A small-molecule ligand and the protein it binds are described below.
Small molecule (SMILES): c1ccc(CN[C@H]2CCNC2)cc1

Sequence of chain 1.A:
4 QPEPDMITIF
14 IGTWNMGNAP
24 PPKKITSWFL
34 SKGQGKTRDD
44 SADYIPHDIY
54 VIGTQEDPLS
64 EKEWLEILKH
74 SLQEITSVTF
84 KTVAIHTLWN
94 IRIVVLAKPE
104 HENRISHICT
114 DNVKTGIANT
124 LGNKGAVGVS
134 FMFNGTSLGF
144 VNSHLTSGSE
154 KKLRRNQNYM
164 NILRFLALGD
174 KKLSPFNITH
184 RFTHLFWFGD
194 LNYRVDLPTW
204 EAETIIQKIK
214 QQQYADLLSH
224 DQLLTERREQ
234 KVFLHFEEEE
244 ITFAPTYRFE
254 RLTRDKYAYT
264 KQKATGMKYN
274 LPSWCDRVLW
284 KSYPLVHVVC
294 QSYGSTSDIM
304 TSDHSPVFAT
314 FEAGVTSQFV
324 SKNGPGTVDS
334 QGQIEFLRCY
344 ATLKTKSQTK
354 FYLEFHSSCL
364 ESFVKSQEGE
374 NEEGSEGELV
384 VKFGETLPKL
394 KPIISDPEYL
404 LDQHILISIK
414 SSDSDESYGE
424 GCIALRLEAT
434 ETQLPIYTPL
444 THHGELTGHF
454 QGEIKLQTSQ

Binding-site contacts:
Ligand atom C12 contacts residue VAL86 of chain 1.A at 4.3 Å (hydrophobic).
Ligand atom C01 contacts residue ILE111 of chain 1.A at 4.2 Å (hydrophobic).
Ligand atom C11 contacts residue THR85 of chain 1.A at 3.8 Å.
Ligand atom C09 contacts residue ILE108 of chain 1.A at 3.6 Å (hydrophobic).
Ligand atom C07 contacts residue ILE108 of chain 1.A at 3.2 Å (hydrophobic).
Ligand atom C07 contacts residue GLU105 of chain 1.A at 3.7 Å.
Ligand atom N02 contacts residue GLU105 of chain 1.A at 2.9 Å (salt-bridge).
Ligand atom C09 contacts residue ILE111 of chain 1.A at 4.2 Å (hydrophobic).
Ligand atom N06 contacts residue ASN106 of chain 1.A at 3.5 Å (h-bond).
Ligand atom C05 contacts residue ASN106 of chain 1.A at 4.0 Å.
Ligand atom C01 contacts residue ILE108 of chain 1.A at 3.3 Å (hydrophobic).
Ligand atom C10 contacts residue GLU105 of chain 1.A at 3.9 Å.
Ligand atom C12 contacts residue THR85 of chain 1.A at 3.7 Å.
Ligand atom C08 contacts residue ILE111 of chain 1.A at 4.0 Å (hydrophobic).
Ligand atom C01 contacts residue GLU105 of chain 1.A at 3.8 Å.
Ligand atom N06 contacts residue GLU105 of chain 1.A at 4.4 Å.
Ligand atom C10 contacts residue VAL86 of chain 1.A at 4.0 Å (hydrophobic).
Ligand atom C11 contacts residue GLU105 of chain 1.A at 4.2 Å.
Ligand atom C10 contacts residue ILE108 of chain 1.A at 3.9 Å (hydrophobic).
Ligand atom C08 contacts residue ILE108 of chain 1.A at 4.0 Å (hydrophobic).
Ligand atom N02 contacts residue ILE108 of chain 1.A at 2.9 Å (h-bond).
Ligand atom C12 contacts residue GLU105 of chain 1.A at 4.2 Å.
Ligand atom C07 contacts residue ASN106 of chain 1.A at 4.2 Å.
Ligand atom C08 contacts residue GLU105 of chain 1.A at 3.8 Å.
Ligand atom C11 contacts residue LYS84 of chain 1.A at 4.3 Å.
Ligand atom C03 contacts residue ILE108 of chain 1.A at 3.0 Å (hydrophobic).
Ligand atom C11 contacts residue VAL86 of chain 1.A at 3.9 Å (hydrophobic).
Ligand atom C13 contacts residue ILE111 of chain 1.A at 4.3 Å (hydrophobic).
Ligand atom C03 contacts residue GLU105 of chain 1.A at 3.9 Å.
Ligand atom C09 contacts residue GLU105 of chain 1.A at 3.2 Å.
Ligand atom C13 contacts residue GLU105 of chain 1.A at 4.2 Å.